Binding-site contacts:
Ligand atom C7 contacts residue ASN196 of chain 1.F at 3.6 Å.
Ligand atom C2 contacts residue ASN196 of chain 1.F at 2.2 Å.
Ligand atom C6 contacts residue THR198 of chain 1.F at 4.0 Å.
Ligand atom C5 contacts residue THR198 of chain 1.F at 3.4 Å.
Ligand atom O5 contacts residue THR198 of chain 1.F at 4.2 Å.
Ligand atom C1 contacts residue ASN196 of chain 1.F at 1.4 Å.
Ligand atom O6 contacts residue THR198 of chain 1.F at 3.4 Å (h-bond).
Ligand atom C4 contacts residue ASN196 of chain 1.F at 4.0 Å.
Ligand atom C3 contacts residue ASN196 of chain 1.F at 3.6 Å.
Ligand atom N2 contacts residue ASN196 of chain 1.F at 2.8 Å (h-bond).
Ligand atom C5 contacts residue ASN196 of chain 1.F at 3.6 Å.
Ligand atom O5 contacts residue THR198 of chain 1.F at 3.0 Å (h-bond).
Ligand atom C6 contacts residue ILE240 of chain 1.F at 3.5 Å (hydrophobic).
Ligand atom O4 contacts residue ILE240 of chain 1.F at 2.5 Å (h-bond).
Ligand atom C8 contacts residue ASN196 of chain 1.F at 4.4 Å.
Ligand atom C5 contacts residue ASN196 of chain 1.F at 4.5 Å.
Ligand atom C1 contacts residue THR198 of chain 1.F at 4.4 Å.
Ligand atom C1 contacts residue THR198 of chain 1.F at 3.2 Å.
Ligand atom C4 contacts residue ILE240 of chain 1.F at 3.8 Å (hydrophobic).
Ligand atom O5 contacts residue ASN196 of chain 1.F at 4.4 Å.
Ligand atom O7 contacts residue ASN196 of chain 1.F at 4.3 Å.
Ligand atom C5 contacts residue ILE240 of chain 1.F at 4.1 Å (hydrophobic).
Ligand atom O5 contacts residue ASN196 of chain 1.F at 2.4 Å (h-bond).

Sequence of chain 1.F:
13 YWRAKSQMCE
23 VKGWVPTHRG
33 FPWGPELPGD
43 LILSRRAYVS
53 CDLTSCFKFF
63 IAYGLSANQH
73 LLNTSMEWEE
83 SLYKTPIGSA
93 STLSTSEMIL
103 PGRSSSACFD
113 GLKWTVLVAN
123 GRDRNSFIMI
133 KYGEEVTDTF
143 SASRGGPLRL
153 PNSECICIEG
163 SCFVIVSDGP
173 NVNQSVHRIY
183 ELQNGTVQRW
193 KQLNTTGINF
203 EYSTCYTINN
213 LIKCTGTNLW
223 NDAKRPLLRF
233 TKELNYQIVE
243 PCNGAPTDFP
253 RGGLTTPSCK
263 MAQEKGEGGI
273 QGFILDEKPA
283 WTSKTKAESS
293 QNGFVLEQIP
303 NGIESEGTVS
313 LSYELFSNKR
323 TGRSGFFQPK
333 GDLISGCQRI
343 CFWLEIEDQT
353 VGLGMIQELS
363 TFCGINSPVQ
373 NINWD

A small-molecule ligand and the protein it binds are described below.
Small molecule (SMILES): CC(=O)N[C@H]1[C@H](O[C@H]2[C@H](O)[C@@H](NC(C)=O)CO[C@@H]2CO[C@H]2O[C@@H](C)[C@@H](O)[C@@H](O)[C@@H]2O)O[C@H](CO)[C@@H](O)[C@@H]1O